Binding-site contacts:
Ligand atom O6 contacts residue THR248 of chain 1.G at 4.0 Å.
Ligand atom C6 contacts residue ASN249 of chain 1.G at 4.2 Å.
Ligand atom C1 contacts residue ASN249 of chain 1.G at 4.3 Å.
Ligand atom C6 contacts residue THR248 of chain 1.G at 3.8 Å.
Ligand atom C5 contacts residue ASN249 of chain 1.G at 4.4 Å.
Ligand atom O5 contacts residue ASN246 of chain 1.G at 2.3 Å (h-bond).
Ligand atom C3 contacts residue ASN246 of chain 1.G at 3.8 Å.
Ligand atom N2 contacts residue ASN246 of chain 1.G at 2.9 Å (h-bond).
Ligand atom C1 contacts residue ASN246 of chain 1.G at 1.4 Å.
Ligand atom C5 contacts residue ASN246 of chain 1.G at 3.6 Å.
Ligand atom C7 contacts residue ASN246 of chain 1.G at 3.5 Å.
Ligand atom O5 contacts residue THR248 of chain 1.G at 4.1 Å.
Ligand atom C5 contacts residue THR248 of chain 1.G at 3.8 Å.
Ligand atom C2 contacts residue ASN246 of chain 1.G at 2.5 Å.
Ligand atom O7 contacts residue ASN246 of chain 1.G at 3.6 Å (h-bond).
Ligand atom C4 contacts residue ASN246 of chain 1.G at 4.2 Å.
Ligand atom O5 contacts residue ASN249 of chain 1.G at 3.5 Å.
Ligand atom C1 contacts residue THR248 of chain 1.G at 4.3 Å.

The protein below binds the small molecule below.
Small molecule (SMILES): CC(=O)N[C@@H]1[C@@H](O)[C@H](O)[C@@H](CO)O[C@H]1O

Sequence of chain 1.G:
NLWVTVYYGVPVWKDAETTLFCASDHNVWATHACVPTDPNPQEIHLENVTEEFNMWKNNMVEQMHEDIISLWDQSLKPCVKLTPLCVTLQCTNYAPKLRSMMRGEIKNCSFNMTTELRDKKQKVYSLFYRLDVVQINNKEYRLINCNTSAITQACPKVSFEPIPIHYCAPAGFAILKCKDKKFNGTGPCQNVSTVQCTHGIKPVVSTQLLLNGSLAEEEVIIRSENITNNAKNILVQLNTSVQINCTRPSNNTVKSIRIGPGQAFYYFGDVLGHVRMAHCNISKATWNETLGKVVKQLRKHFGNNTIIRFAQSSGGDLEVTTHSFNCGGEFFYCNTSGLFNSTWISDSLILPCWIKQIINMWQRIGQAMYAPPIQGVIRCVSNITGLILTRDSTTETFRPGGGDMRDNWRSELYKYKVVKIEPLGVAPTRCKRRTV